This small molecule binds to this protein.
Small molecule (SMILES): CC(=O)N[C@@H]1[C@@H](O)[C@H](O)[C@@H](CO)O[C@H]1O

Binding-site contacts:
Ligand atom C3 contacts residue ASN138 of chain 2.A at 3.9 Å.
Ligand atom C1 contacts residue ASN138 of chain 2.A at 1.5 Å.
Ligand atom C5 contacts residue ASN138 of chain 2.A at 3.8 Å.
Ligand atom C4 contacts residue ASN138 of chain 2.A at 4.4 Å.
Ligand atom C7 contacts residue ASN138 of chain 2.A at 3.9 Å.
Ligand atom N2 contacts residue ASN138 of chain 2.A at 2.9 Å (h-bond).
Ligand atom O7 contacts residue ASN138 of chain 2.A at 4.4 Å.
Ligand atom O5 contacts residue ASN138 of chain 2.A at 2.5 Å (h-bond).
Ligand atom C2 contacts residue ASN138 of chain 2.A at 2.5 Å.

Sequence of chain 2.A:
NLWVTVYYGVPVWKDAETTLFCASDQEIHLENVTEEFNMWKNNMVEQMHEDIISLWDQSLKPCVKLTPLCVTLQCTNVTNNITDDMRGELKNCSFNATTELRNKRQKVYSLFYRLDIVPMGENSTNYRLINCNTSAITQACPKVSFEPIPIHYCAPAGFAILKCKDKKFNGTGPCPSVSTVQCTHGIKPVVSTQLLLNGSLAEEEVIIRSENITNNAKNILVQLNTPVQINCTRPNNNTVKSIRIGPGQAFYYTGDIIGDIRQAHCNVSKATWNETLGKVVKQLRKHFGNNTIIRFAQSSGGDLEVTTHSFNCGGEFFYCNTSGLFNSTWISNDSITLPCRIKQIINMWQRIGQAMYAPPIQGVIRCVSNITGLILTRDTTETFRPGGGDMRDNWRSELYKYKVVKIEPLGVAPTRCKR